Binding-site contacts:
Ligand atom C8 contacts residue VAL302 of chain 1.U at 3.7 Å (hydrophobic).
Ligand atom C2 contacts residue GLN263 of chain 1.U at 4.0 Å.
Ligand atom O5 contacts residue GLN263 of chain 1.U at 4.1 Å.
Ligand atom C1 contacts residue GLN263 of chain 1.U at 3.7 Å.
Ligand atom C4 contacts residue ASN265 of chain 1.U at 4.4 Å.
Ligand atom C6 contacts residue ARG412 of chain 1.U at 4.5 Å.
Ligand atom C3 contacts residue GLN263 of chain 1.U at 3.4 Å.
Ligand atom O4 contacts residue GLN263 of chain 1.U at 4.2 Å.
Ligand atom O5 contacts residue ASN265 of chain 1.U at 2.3 Å (h-bond).
Ligand atom C2 contacts residue ASN265 of chain 1.U at 2.9 Å.
Ligand atom C8 contacts residue SER303 of chain 1.U at 3.4 Å.
Ligand atom N2 contacts residue ASN265 of chain 1.U at 3.1 Å (h-bond).
Ligand atom N2 contacts residue GLN263 of chain 1.U at 3.7 Å.
Ligand atom C1 contacts residue ASN265 of chain 1.U at 1.9 Å.
Ligand atom C5 contacts residue ASN265 of chain 1.U at 3.7 Å.
Ligand atom C4 contacts residue GLN263 of chain 1.U at 4.0 Å.
Ligand atom C7 contacts residue ASN265 of chain 1.U at 3.9 Å.
Ligand atom O7 contacts residue ASN265 of chain 1.U at 3.9 Å.
Ligand atom C3 contacts residue ASN265 of chain 1.U at 4.2 Å.
Ligand atom C5 contacts residue GLN263 of chain 1.U at 3.7 Å.
Ligand atom O5 contacts residue VAL414 of chain 1.U at 4.4 Å.
Ligand atom O3 contacts residue GLN263 of chain 1.U at 3.7 Å.

The protein below binds the small molecule below.
Small molecule (SMILES): CC(=O)N[C@H]1[C@H](O[C@H]2[C@H](O)[C@@H](NC(C)=O)CO[C@@H]2CO)O[C@H](CO)[C@@H](O)[C@@H]1O

Sequence of chain 1.U:
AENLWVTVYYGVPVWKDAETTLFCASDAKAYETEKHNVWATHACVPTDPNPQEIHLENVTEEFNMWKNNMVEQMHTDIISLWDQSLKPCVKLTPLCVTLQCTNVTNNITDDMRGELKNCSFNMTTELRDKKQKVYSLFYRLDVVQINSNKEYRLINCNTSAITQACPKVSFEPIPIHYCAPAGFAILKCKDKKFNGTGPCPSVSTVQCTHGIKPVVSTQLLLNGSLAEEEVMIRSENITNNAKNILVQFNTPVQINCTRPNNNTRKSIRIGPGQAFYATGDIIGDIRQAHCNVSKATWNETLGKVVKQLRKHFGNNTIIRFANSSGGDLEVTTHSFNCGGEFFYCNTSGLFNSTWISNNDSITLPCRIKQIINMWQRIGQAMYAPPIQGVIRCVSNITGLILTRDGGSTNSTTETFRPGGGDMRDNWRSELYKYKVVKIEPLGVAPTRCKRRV